A small-molecule ligand and the protein it binds are described below.
Small molecule (SMILES): CC(=O)N[C@H]1[C@H](O[C@H]2[C@H](O)[C@@H](NC(C)=O)CO[C@@H]2CO)O[C@H](CO)[C@@H](O[C@@H]2O[C@H](CO[C@H]3O[C@H](CO)[C@@H](O)[C@H](O[C@H]4O[C@H](CO)[C@@H](O)[C@H](O)[C@@H]4O)[C@@H]3O)[C@@H](O)[C@H](O[C@H]3O[C@H](CO)[C@@H](O)[C@H](O)[C@@H]3O)[C@@H]2O)[C@@H]1O

Binding-site contacts:
Ligand atom O6 contacts residue ALA222 of chain 1.A at 3.7 Å.
Ligand atom N2 contacts residue SER272 of chain 1.A at 2.8 Å (h-bond).
Ligand atom C1 contacts residue ARG220 of chain 1.A at 3.8 Å.
Ligand atom C1 contacts residue SER272 of chain 1.A at 3.7 Å.
Ligand atom O7 contacts residue ASN275 of chain 1.A at 3.6 Å (h-bond).
Ligand atom O6 contacts residue SER223 of chain 1.A at 3.5 Å (h-bond).
Ligand atom C8 contacts residue TYR274 of chain 1.A at 4.1 Å (hydrophobic).
Ligand atom C5 contacts residue TYR261 of chain 1.A at 4.2 Å (hydrophobic).
Ligand atom O6 contacts residue TYR226 of chain 1.A at 3.5 Å.
Ligand atom C8 contacts residue LEU273 of chain 1.A at 3.3 Å (hydrophobic).
Ligand atom C8 contacts residue ALA222 of chain 1.A at 4.2 Å (hydrophobic).
Ligand atom C7 contacts residue ASN275 of chain 1.A at 3.4 Å.
Ligand atom C4 contacts residue ASN275 of chain 1.A at 4.2 Å.
Ligand atom C6 contacts residue GLN221 of chain 1.A at 3.7 Å.
Ligand atom C6 contacts residue TYR261 of chain 1.A at 3.3 Å (hydrophobic).
Ligand atom O5 contacts residue TYR261 of chain 1.A at 4.1 Å.
Ligand atom C6 contacts residue TYR226 of chain 1.A at 3.9 Å (hydrophobic).
Ligand atom O5 contacts residue ARG220 of chain 1.A at 3.9 Å.
Ligand atom O6 contacts residue GLN221 of chain 1.A at 4.2 Å.
Ligand atom C5 contacts residue ASN275 of chain 1.A at 3.6 Å.
Ligand atom C3 contacts residue SER272 of chain 1.A at 3.8 Å.
Ligand atom O7 contacts residue ALA222 of chain 1.A at 3.7 Å.
Ligand atom C1 contacts residue ASN275 of chain 1.A at 1.4 Å.
Ligand atom O2 contacts residue ARG220 of chain 1.A at 3.3 Å (salt-bridge).
Ligand atom C3 contacts residue ASN275 of chain 1.A at 3.7 Å.
Ligand atom O6 contacts residue TYR261 of chain 1.A at 3.9 Å.
Ligand atom O3 contacts residue ALA222 of chain 1.A at 3.4 Å.
Ligand atom C1 contacts residue TYR226 of chain 1.A at 4.0 Å (hydrophobic).
Ligand atom C8 contacts residue SER272 of chain 1.A at 3.7 Å.
Ligand atom O3 contacts residue TYR226 of chain 1.A at 4.0 Å.
Ligand atom N2 contacts residue ASN275 of chain 1.A at 2.9 Å (h-bond).
Ligand atom C5 contacts residue TYR226 of chain 1.A at 4.0 Å (hydrophobic).
Ligand atom C2 contacts residue ASN275 of chain 1.A at 2.4 Å.
Ligand atom O7 contacts residue TYR226 of chain 1.A at 3.1 Å.
Ligand atom C3 contacts residue TYR226 of chain 1.A at 3.7 Å (hydrophobic).
Ligand atom C2 contacts residue ARG220 of chain 1.A at 4.2 Å.
Ligand atom C7 contacts residue SER272 of chain 1.A at 3.7 Å.
Ligand atom C7 contacts residue ALA222 of chain 1.A at 3.8 Å (hydrophobic).
Ligand atom C2 contacts residue SER272 of chain 1.A at 3.6 Å.
Ligand atom O5 contacts residue ASN275 of chain 1.A at 2.3 Å (h-bond).

Sequence of chain 1.A:
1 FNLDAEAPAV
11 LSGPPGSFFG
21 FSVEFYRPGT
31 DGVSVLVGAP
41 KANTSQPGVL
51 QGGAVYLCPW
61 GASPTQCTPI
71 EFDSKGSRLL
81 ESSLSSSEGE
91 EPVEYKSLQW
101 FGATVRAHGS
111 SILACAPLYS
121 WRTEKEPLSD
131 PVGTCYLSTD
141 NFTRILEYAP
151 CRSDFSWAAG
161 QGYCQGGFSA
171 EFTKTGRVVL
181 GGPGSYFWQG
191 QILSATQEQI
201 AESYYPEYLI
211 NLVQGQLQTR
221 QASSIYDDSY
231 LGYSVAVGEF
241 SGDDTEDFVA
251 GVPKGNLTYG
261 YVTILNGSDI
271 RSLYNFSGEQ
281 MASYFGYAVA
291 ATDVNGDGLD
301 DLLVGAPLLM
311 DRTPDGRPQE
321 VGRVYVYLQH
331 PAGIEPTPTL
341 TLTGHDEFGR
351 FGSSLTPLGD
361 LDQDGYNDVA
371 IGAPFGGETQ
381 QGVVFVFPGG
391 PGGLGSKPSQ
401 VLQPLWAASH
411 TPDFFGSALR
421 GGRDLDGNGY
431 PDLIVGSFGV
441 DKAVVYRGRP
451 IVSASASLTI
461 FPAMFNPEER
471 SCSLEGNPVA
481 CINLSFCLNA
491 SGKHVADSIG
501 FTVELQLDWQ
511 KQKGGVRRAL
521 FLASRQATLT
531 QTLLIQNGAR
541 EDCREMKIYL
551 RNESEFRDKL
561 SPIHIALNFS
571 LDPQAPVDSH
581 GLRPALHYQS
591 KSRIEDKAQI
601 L